Sequence of chain 16.C:
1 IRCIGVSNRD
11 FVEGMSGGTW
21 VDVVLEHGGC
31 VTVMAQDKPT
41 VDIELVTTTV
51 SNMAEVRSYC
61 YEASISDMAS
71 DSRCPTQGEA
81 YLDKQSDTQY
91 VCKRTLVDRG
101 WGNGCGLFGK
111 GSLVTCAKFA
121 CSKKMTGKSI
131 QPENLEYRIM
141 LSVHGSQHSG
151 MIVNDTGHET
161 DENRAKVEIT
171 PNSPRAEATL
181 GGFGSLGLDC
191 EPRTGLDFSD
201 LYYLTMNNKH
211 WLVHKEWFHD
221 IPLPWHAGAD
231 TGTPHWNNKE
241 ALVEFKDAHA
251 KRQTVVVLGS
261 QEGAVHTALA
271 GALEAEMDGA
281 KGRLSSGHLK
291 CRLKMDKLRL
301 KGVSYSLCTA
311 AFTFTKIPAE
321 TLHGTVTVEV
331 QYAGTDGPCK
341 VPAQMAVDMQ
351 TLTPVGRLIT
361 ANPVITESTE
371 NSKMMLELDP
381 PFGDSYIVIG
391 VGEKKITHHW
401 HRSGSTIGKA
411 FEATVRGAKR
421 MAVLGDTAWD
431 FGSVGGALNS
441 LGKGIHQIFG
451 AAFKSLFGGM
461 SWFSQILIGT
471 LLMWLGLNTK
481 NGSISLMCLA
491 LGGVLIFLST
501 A

This small molecule binds to this protein.
Small molecule (SMILES): CC(=O)N[C@H]1[C@H](O[C@H]2[C@H](O)[C@@H](NC(C)=O)CO[C@@H]2CO)O[C@H](CO)[C@@H](O)[C@@H]1O

Binding-site contacts:
Ligand atom C8 contacts residue THR156 of chain 16.C at 4.0 Å.
Ligand atom C7 contacts residue THR156 of chain 16.C at 3.9 Å.
Ligand atom O7 contacts residue ASN154 of chain 16.C at 2.6 Å (h-bond).
Ligand atom N2 contacts residue ASN154 of chain 16.C at 3.8 Å.
Ligand atom C2 contacts residue THR156 of chain 16.C at 4.2 Å.
Ligand atom O5 contacts residue ASN154 of chain 16.C at 4.0 Å.
Ligand atom C1 contacts residue THR156 of chain 16.C at 3.6 Å.
Ligand atom N2 contacts residue THR156 of chain 16.C at 3.6 Å (h-bond).
Ligand atom C6 contacts residue MET151 of chain 16.C at 4.5 Å (hydrophobic).
Ligand atom C7 contacts residue ASN154 of chain 16.C at 3.3 Å.
Ligand atom O6 contacts residue MET151 of chain 16.C at 3.4 Å.
Ligand atom C2 contacts residue ASN154 of chain 16.C at 3.5 Å.
Ligand atom C1 contacts residue ASN154 of chain 16.C at 3.4 Å.
Ligand atom C8 contacts residue ASN154 of chain 16.C at 3.6 Å.